The protein below binds the small molecule below.
Small molecule (SMILES): Nc1ncnc2c1ncn2[C@H]1C[C@H](O)[C@@H](COP(=O)(O)O)O1

Binding-site contacts:
Ligand atom N1 contacts residue VAL418 of chain 2.E at 3.8 Å.
Ligand atom N6 contacts residue PRO633 of chain 2.E at 4.2 Å.
Ligand atom C6 contacts residue VAL418 of chain 2.E at 3.8 Å (hydrophobic).
Ligand atom C2 contacts residue PRO419 of chain 2.E at 4.4 Å (hydrophobic).
Ligand atom C6 contacts residue GLY639 of chain 2.E at 3.7 Å.
Ligand atom C1' contacts residue HIS630 of chain 2.E at 4.0 Å.
Ligand atom N6 contacts residue SER632 of chain 2.E at 3.9 Å.
Ligand atom C6 contacts residue PRO419 of chain 2.E at 4.4 Å (hydrophobic).
Ligand atom O4' contacts residue HIS630 of chain 2.E at 4.4 Å.
Ligand atom N9 contacts residue HIS630 of chain 2.E at 4.2 Å.
Ligand atom C5 contacts residue SER632 of chain 2.E at 4.3 Å.
Ligand atom C2 contacts residue GLY639 of chain 2.E at 3.7 Å.
Ligand atom N6 contacts residue VAL418 of chain 2.E at 3.6 Å.
Ligand atom O4' contacts residue PRO631 of chain 2.E at 3.8 Å.
Ligand atom C5 contacts residue PRO631 of chain 2.E at 4.4 Å (hydrophobic).
Ligand atom N3 contacts residue PRO419 of chain 2.E at 4.3 Å.
Ligand atom N1 contacts residue GLY639 of chain 2.E at 2.9 Å (h-bond).
Ligand atom N7 contacts residue PRO419 of chain 2.E at 4.4 Å.
Ligand atom N6 contacts residue PHE638 of chain 2.E at 3.8 Å.
Ligand atom N6 contacts residue GLY639 of chain 2.E at 2.8 Å (h-bond).
Ligand atom O2P contacts residue PHE629 of chain 2.E at 4.0 Å.
Ligand atom N7 contacts residue SER632 of chain 2.E at 3.8 Å.
Ligand atom C8 contacts residue PRO419 of chain 2.E at 4.3 Å (hydrophobic).
Ligand atom C8 contacts residue HIS630 of chain 2.E at 3.4 Å.
Ligand atom C6 contacts residue SER632 of chain 2.E at 4.3 Å.
Ligand atom N6 contacts residue PRO631 of chain 2.E at 3.9 Å.
Ligand atom N6 contacts residue GLY637 of chain 2.E at 4.1 Å.
Ligand atom C4 contacts residue PRO419 of chain 2.E at 4.2 Å (hydrophobic).
Ligand atom N9 contacts residue PRO419 of chain 2.E at 4.2 Å.
Ligand atom N1 contacts residue PRO631 of chain 2.E at 4.2 Å.
Ligand atom C2' contacts residue PRO419 of chain 2.E at 4.0 Å (hydrophobic).
Ligand atom O5' contacts residue PRO631 of chain 2.E at 4.1 Å.
Ligand atom N1 contacts residue ILE622 of chain 2.E at 4.4 Å.
Ligand atom C5 contacts residue PRO419 of chain 2.E at 4.2 Å (hydrophobic).
Ligand atom O5' contacts residue PHE629 of chain 2.E at 4.2 Å.
Ligand atom C6 contacts residue PRO631 of chain 2.E at 4.0 Å (hydrophobic).
Ligand atom N7 contacts residue ASP609 of chain 2.E at 4.5 Å.
Ligand atom O2P contacts residue HIS628 of chain 2.E at 4.3 Å.
Ligand atom O2P contacts residue PRO631 of chain 2.E at 3.8 Å.
Ligand atom N7 contacts residue HIS630 of chain 2.E at 4.1 Å.

Sequence of chain 2.E:
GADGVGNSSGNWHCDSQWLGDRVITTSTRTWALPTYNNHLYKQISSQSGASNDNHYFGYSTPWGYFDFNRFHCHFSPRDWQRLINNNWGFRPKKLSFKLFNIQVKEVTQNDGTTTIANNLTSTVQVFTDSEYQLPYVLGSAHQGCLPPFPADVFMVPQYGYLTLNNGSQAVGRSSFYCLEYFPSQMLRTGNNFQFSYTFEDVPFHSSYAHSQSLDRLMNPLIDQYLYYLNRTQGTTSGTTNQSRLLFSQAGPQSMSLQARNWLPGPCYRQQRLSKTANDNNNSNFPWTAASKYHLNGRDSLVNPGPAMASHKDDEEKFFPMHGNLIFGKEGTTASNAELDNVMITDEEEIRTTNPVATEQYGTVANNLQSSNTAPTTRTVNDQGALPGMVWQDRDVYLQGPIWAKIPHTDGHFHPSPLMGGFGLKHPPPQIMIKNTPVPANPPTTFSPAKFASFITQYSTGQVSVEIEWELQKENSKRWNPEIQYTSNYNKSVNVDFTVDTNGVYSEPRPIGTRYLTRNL